Binding-site contacts:
Ligand atom C1 contacts residue ASN40 of chain 1.A at 4.0 Å.
Ligand atom O1 contacts residue PHE86 of chain 1.A at 3.7 Å.
Ligand atom C6 contacts residue TYR16 of chain 1.A at 3.3 Å (hydrophobic).
Ligand atom C18 contacts residue VAL88 of chain 1.A at 4.4 Å (hydrophobic).
Ligand atom C19 contacts residue VAL88 of chain 1.A at 4.3 Å (hydrophobic).
Ligand atom O1 contacts residue ASP103 of chain 1.A at 2.4 Å (salt-bridge).
Ligand atom C25 contacts residue MET90 of chain 1.A at 3.6 Å (hydrophobic).
Ligand atom C16 contacts residue MET90 of chain 1.A at 4.1 Å (hydrophobic).
Ligand atom O1 contacts residue TYR16 of chain 1.A at 2.7 Å (h-bond).
Ligand atom C1 contacts residue MET116 of chain 1.A at 4.4 Å (hydrophobic).
Ligand atom C5 contacts residue VAL20 of chain 1.A at 4.4 Å (hydrophobic).
Ligand atom C3 contacts residue ASN40 of chain 1.A at 3.1 Å.
Ligand atom C10 contacts residue TRP120 of chain 1.A at 3.5 Å (hydrophobic).
Ligand atom O26 contacts residue MET90 of chain 1.A at 3.4 Å.
Ligand atom C2 contacts residue ASP103 of chain 1.A at 3.6 Å.
Ligand atom C10 contacts residue VAL101 of chain 1.A at 4.1 Å (hydrophobic).
Ligand atom C10 contacts residue ALA118 of chain 1.A at 4.4 Å (hydrophobic).
Ligand atom C2 contacts residue ALA118 of chain 1.A at 4.3 Å (hydrophobic).
Ligand atom C1 contacts residue PHE86 of chain 1.A at 3.8 Å (hydrophobic).
Ligand atom C6 contacts residue PHE57 of chain 1.A at 4.2 Å (hydrophobic).
Ligand atom C11 contacts residue LEU99 of chain 1.A at 4.0 Å (hydrophobic).
Ligand atom C27 contacts residue PHE56 of chain 1.A at 4.3 Å (hydrophobic).
Ligand atom C24 contacts residue TRP120 of chain 1.A at 3.9 Å (hydrophobic).
Ligand atom C26 contacts residue MET90 of chain 1.A at 3.5 Å (hydrophobic).
Ligand atom C12 contacts residue LEU99 of chain 1.A at 4.3 Å (hydrophobic).
Ligand atom C2 contacts residue PHE86 of chain 1.A at 3.7 Å (hydrophobic).
Ligand atom O1 contacts residue MET116 of chain 1.A at 3.6 Å.
Ligand atom C27 contacts residue GLY60 of chain 1.A at 4.1 Å.
Ligand atom C24 contacts residue LEU99 of chain 1.A at 3.9 Å (hydrophobic).
Ligand atom C11 contacts residue TRP120 of chain 1.A at 3.4 Å (hydrophobic).
Ligand atom C10 contacts residue ASN40 of chain 1.A at 3.2 Å.
Ligand atom C17 contacts residue MET90 of chain 1.A at 4.2 Å (hydrophobic).
Ligand atom C11 contacts residue ASN40 of chain 1.A at 3.6 Å.
Ligand atom C4 contacts residue ASN40 of chain 1.A at 3.9 Å.
Ligand atom C16 contacts residue LEU99 of chain 1.A at 4.0 Å (hydrophobic).
Ligand atom C1 contacts residue ASP103 of chain 1.A at 3.5 Å.
Ligand atom C18 contacts residue GLY60 of chain 1.A at 4.3 Å.
Ligand atom C1 contacts residue TYR16 of chain 1.A at 3.4 Å (hydrophobic).
Ligand atom C11 contacts residue VAL101 of chain 1.A at 4.4 Å (hydrophobic).
Ligand atom C2 contacts residue ASN40 of chain 1.A at 3.2 Å.

This small molecule binds to this protein.
Small molecule (SMILES): C[C@]12CCc3c(ccc4cc(O)ccc34)[C@@H]1CCC2=O

Sequence of chain 1.A:
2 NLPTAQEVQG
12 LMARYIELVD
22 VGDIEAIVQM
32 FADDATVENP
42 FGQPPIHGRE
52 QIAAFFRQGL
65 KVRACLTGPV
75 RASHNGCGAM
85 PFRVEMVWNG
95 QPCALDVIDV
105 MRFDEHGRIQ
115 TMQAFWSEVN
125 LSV